This small molecule binds to this protein.
Small molecule (SMILES): CSCC[C@H](NC(=O)[C@@H](NC(=O)[C@H](C)NC(=O)[C@H](Cc1ccccc1)NC(=O)[C@H](CC(N)=O)NC(=O)[C@H](Cc1ccc(O)cc1)NC(=O)[C@@H](NC(=O)[C@H](C)NC(=O)[C@@H](N)CCCCN)C(C)C)[C@@H](C)O)C(=O)O

Sequence of chain 1.A:
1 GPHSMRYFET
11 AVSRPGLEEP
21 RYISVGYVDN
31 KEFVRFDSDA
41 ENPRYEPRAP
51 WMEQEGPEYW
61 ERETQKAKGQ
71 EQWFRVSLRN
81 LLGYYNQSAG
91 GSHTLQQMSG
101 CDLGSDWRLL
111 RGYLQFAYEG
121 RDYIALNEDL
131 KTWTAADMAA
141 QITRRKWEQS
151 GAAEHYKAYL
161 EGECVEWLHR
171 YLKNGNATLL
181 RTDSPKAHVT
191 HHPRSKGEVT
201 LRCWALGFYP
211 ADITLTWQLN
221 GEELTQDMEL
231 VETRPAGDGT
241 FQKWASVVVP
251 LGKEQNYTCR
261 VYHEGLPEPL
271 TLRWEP

Binding-site contacts:
Ligand atom CA contacts residue TYR156 of chain 1.A at 3.4 Å (hydrophobic).
Ligand atom O contacts residue THR143 of chain 1.A at 2.8 Å (h-bond).
Ligand atom CD contacts residue ARG62 of chain 1.A at 3.2 Å.
Ligand atom O contacts residue TRP73 of chain 1.A at 3.2 Å (h-bond).
Ligand atom CZ contacts residue SER150 of chain 1.A at 3.3 Å.
Ligand atom N contacts residue SER77 of chain 1.A at 3.0 Å (h-bond).
Ligand atom CE contacts residue PHE116 of chain 1.A at 3.3 Å (hydrophobic).
Ligand atom N contacts residue GLU63 of chain 1.A at 3.1 Å (salt-bridge).
Ligand atom OD1 contacts residue TRP73 of chain 1.A at 3.1 Å.
Ligand atom O contacts residue HIS155 of chain 1.A at 2.9 Å (h-bond).
Ligand atom CE contacts residue TRP73 of chain 1.A at 3.4 Å (hydrophobic).
Ligand atom CD contacts residue TRP167 of chain 1.A at 3.0 Å (hydrophobic).
Ligand atom OD1 contacts residue GLN97 of chain 1.A at 3.2 Å (h-bond).
Ligand atom CE2 contacts residue SER150 of chain 1.A at 3.1 Å.
Ligand atom ND2 contacts residue GLN70 of chain 1.A at 3.2 Å (h-bond).
Ligand atom O contacts residue TYR159 of chain 1.A at 2.4 Å (h-bond).
Ligand atom O contacts residue TYR7 of chain 1.A at 3.4 Å.
Ligand atom ND2 contacts residue GLN97 of chain 1.A at 3.3 Å (h-bond).
Ligand atom NZ contacts residue ARG62 of chain 1.A at 3.3 Å.
Ligand atom OXT contacts residue LYS146 of chain 1.A at 2.6 Å (salt-bridge).
Ligand atom C contacts residue TYR84 of chain 1.A at 3.3 Å (hydrophobic).
Ligand atom O contacts residue TRP147 of chain 1.A at 3.0 Å (h-bond).
Ligand atom N contacts residue GLN70 of chain 1.A at 2.9 Å (h-bond).
Ligand atom CB contacts residue SER77 of chain 1.A at 3.3 Å.
Ligand atom O contacts residue LYS146 of chain 1.A at 3.3 Å.
Ligand atom N contacts residue TYR156 of chain 1.A at 3.2 Å (h-bond).
Ligand atom CE contacts residue ARG62 of chain 1.A at 2.7 Å.
Ligand atom CD contacts residue GLU163 of chain 1.A at 3.1 Å.
Ligand atom O contacts residue TYR84 of chain 1.A at 2.7 Å (h-bond).
Ligand atom N contacts residue TYR171 of chain 1.A at 3.0 Å (h-bond).
Ligand atom NZ contacts residue GLU163 of chain 1.A at 2.9 Å (salt-bridge).
Ligand atom CG contacts residue SER77 of chain 1.A at 3.0 Å.
Ligand atom CE contacts residue GLU163 of chain 1.A at 3.3 Å.
Ligand atom OXT contacts residue TYR84 of chain 1.A at 2.9 Å (h-bond).
Ligand atom CB contacts residue TRP73 of chain 1.A at 3.2 Å (hydrophobic).
Ligand atom N contacts residue TYR159 of chain 1.A at 3.3 Å (h-bond).
Ligand atom OXT contacts residue ASN80 of chain 1.A at 2.9 Å (h-bond).
Ligand atom CA contacts residue TRP73 of chain 1.A at 3.3 Å (hydrophobic).
Ligand atom OG1 contacts residue LYS146 of chain 1.A at 3.4 Å (salt-bridge).
Ligand atom O contacts residue TRP147 of chain 1.A at 2.8 Å (h-bond).